Sequence of chain 1.B:
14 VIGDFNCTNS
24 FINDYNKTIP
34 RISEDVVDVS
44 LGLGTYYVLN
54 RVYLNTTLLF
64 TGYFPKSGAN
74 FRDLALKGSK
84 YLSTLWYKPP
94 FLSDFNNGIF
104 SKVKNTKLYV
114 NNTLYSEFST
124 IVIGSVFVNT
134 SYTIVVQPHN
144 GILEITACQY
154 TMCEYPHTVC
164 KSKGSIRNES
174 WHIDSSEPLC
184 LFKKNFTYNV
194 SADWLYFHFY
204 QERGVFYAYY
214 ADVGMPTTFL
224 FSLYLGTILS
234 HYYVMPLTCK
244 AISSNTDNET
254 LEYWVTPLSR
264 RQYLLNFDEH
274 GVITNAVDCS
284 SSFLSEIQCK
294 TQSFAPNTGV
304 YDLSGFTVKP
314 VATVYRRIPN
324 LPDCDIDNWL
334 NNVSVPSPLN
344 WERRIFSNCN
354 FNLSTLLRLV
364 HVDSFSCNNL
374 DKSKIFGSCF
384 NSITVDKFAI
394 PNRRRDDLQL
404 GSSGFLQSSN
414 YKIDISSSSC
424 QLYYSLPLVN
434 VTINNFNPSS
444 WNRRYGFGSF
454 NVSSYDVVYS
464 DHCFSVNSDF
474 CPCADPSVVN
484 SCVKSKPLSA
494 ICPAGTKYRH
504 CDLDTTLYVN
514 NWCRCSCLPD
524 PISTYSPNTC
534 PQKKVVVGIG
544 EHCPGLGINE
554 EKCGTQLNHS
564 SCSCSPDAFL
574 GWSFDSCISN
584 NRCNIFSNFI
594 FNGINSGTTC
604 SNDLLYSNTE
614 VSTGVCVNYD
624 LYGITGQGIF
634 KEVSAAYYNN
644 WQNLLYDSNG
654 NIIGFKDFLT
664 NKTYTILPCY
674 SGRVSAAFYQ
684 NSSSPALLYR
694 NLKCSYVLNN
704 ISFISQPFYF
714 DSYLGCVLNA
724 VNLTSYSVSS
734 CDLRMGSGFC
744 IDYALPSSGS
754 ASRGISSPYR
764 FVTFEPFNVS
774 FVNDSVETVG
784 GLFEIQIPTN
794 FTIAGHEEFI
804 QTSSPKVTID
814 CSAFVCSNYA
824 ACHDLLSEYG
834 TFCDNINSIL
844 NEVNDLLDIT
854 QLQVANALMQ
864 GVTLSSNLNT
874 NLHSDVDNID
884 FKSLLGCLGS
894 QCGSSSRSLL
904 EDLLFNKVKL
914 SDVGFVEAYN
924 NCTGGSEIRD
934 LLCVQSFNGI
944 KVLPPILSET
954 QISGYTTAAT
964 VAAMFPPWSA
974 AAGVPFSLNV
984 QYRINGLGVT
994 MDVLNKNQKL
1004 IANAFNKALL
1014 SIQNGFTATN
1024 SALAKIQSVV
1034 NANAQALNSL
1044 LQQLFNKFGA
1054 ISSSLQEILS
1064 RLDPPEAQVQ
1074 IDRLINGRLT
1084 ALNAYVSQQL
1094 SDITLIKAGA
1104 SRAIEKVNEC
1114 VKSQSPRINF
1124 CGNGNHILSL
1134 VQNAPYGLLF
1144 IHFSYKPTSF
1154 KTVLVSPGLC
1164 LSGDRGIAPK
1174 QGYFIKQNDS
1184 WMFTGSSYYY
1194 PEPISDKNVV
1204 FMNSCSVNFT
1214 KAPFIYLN

A small-molecule ligand and the protein it binds are described below.
Small molecule (SMILES): CC(=O)N[C@@H]1[C@@H](O)[C@H](O)[C@@H](CO)O[C@H]1O

Binding-site contacts:
Ligand atom C6 contacts residue THR727 of chain 1.B at 3.6 Å.
Ligand atom N2 contacts residue ASN725 of chain 1.B at 3.0 Å (h-bond).
Ligand atom O6 contacts residue THR727 of chain 1.B at 4.2 Å.
Ligand atom C8 contacts residue ASP714 of chain 1.B at 3.5 Å.
Ligand atom O6 contacts residue ASN725 of chain 1.B at 4.3 Å.
Ligand atom O5 contacts residue ASN725 of chain 1.B at 2.3 Å (h-bond).
Ligand atom O7 contacts residue ASN725 of chain 1.B at 3.0 Å (h-bond).
Ligand atom C7 contacts residue ASN725 of chain 1.B at 3.3 Å.
Ligand atom C3 contacts residue ASN725 of chain 1.B at 3.8 Å.
Ligand atom C1 contacts residue ASN725 of chain 1.B at 1.4 Å.
Ligand atom C6 contacts residue SER728 of chain 1.B at 4.4 Å.
Ligand atom C2 contacts residue ASN725 of chain 1.B at 2.5 Å.
Ligand atom C1 contacts residue THR727 of chain 1.B at 4.1 Å.
Ligand atom C5 contacts residue ASN725 of chain 1.B at 3.6 Å.
Ligand atom O5 contacts residue THR727 of chain 1.B at 3.6 Å.
Ligand atom C5 contacts residue THR727 of chain 1.B at 3.4 Å.
Ligand atom O6 contacts residue SER728 of chain 1.B at 4.3 Å.
Ligand atom C4 contacts residue ASN725 of chain 1.B at 4.2 Å.